A small-molecule ligand and the protein it binds are described below.
Small molecule (SMILES): CC(=O)N[C@H]1[C@H](O[C@H]2[C@H](O)[C@@H](NC(C)=O)CO[C@@H]2CO)O[C@H](CO)[C@@H](O)[C@@H]1O

Sequence of chain 1.E:
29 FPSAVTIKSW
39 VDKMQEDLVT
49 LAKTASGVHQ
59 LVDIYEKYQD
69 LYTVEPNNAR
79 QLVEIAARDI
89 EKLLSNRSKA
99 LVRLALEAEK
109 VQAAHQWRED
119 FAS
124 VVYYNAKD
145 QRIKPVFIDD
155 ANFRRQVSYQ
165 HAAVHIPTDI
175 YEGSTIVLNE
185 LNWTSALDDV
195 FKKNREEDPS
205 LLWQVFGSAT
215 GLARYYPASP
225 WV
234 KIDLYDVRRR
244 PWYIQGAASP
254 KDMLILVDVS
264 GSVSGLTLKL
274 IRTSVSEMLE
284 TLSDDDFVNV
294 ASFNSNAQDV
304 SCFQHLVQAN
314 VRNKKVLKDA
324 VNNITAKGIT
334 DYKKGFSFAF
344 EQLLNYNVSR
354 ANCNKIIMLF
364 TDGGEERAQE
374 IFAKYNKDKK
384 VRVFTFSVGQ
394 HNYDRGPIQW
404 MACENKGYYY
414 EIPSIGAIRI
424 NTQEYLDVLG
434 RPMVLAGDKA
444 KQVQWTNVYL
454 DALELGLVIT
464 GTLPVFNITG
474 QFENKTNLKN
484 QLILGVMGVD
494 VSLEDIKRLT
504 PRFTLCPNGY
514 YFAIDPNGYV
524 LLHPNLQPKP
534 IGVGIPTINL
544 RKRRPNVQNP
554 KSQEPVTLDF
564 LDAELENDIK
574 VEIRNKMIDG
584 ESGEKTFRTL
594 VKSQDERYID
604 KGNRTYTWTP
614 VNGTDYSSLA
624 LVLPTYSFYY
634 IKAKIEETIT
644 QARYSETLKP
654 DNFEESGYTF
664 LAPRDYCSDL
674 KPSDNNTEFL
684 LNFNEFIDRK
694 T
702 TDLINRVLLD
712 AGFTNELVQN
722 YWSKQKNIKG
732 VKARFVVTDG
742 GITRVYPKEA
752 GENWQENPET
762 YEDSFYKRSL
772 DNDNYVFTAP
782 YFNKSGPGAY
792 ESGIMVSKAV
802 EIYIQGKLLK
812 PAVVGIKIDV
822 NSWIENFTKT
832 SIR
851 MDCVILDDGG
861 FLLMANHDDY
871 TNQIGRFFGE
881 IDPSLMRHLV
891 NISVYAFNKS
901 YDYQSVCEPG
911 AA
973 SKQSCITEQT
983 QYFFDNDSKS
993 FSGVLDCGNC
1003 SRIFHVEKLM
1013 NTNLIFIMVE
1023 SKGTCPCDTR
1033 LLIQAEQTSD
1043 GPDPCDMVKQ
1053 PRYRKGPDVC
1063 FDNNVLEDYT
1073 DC

Binding-site contacts:
Ligand atom O7 contacts residue ASN615 of chain 1.E at 4.4 Å.
Ligand atom C5 contacts residue ASN615 of chain 1.E at 3.6 Å.
Ligand atom C2 contacts residue ASN615 of chain 1.E at 2.5 Å.
Ligand atom O5 contacts residue ASN615 of chain 1.E at 2.3 Å (h-bond).
Ligand atom C6 contacts residue ASN615 of chain 1.E at 4.1 Å.
Ligand atom C1 contacts residue ASN615 of chain 1.E at 1.4 Å.
Ligand atom N2 contacts residue ASN615 of chain 1.E at 3.0 Å (h-bond).
Ligand atom C8 contacts residue GLU82 of chain 1.E at 3.7 Å.
Ligand atom C3 contacts residue ASN615 of chain 1.E at 3.8 Å.
Ligand atom C4 contacts residue ASN615 of chain 1.E at 4.2 Å.
Ligand atom O6 contacts residue ASN615 of chain 1.E at 4.0 Å.
Ligand atom C7 contacts residue ASN615 of chain 1.E at 4.0 Å.